Sequence of chain 1.A:
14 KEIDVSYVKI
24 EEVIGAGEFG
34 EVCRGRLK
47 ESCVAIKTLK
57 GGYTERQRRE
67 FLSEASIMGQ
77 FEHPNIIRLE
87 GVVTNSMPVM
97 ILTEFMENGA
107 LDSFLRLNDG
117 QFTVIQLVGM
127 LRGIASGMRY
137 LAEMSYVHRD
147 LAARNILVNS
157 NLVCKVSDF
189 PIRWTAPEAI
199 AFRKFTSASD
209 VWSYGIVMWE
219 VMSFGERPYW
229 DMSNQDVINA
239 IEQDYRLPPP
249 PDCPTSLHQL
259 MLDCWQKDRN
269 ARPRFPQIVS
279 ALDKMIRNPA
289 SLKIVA

Binding-site contacts:
Ligand atom N4 contacts residue ARG150 of chain 1.A at 2.9 Å (salt-bridge).
Ligand atom C10 contacts residue LEU153 of chain 1.A at 3.4 Å (hydrophobic).
Ligand atom C14 contacts residue GLU70 of chain 1.A at 3.4 Å.
Ligand atom N1 contacts residue THR99 of chain 1.A at 3.4 Å (h-bond).
Ligand atom C27 contacts residue SER163 of chain 1.A at 3.0 Å.
Ligand atom O5 contacts residue MET102 of chain 1.A at 2.7 Å (h-bond).
Ligand atom C25 contacts residue ILE27 of chain 1.A at 3.7 Å (hydrophobic).
Ligand atom C18 contacts residue VAL35 of chain 1.A at 3.8 Å (hydrophobic).
Ligand atom O5 contacts residue GLU100 of chain 1.A at 3.8 Å.
Ligand atom C28 contacts residue ARG150 of chain 1.A at 3.5 Å.
Ligand atom C8 contacts residue ALA51 of chain 1.A at 3.4 Å (hydrophobic).
Ligand atom C26 contacts residue ALA29 of chain 1.A at 3.4 Å (hydrophobic).
Ligand atom C15 contacts residue ASP164 of chain 1.A at 3.6 Å.
Ligand atom C3 contacts residue PHE101 of chain 1.A at 3.8 Å (hydrophobic).
Ligand atom C14 contacts residue LYS53 of chain 1.A at 3.6 Å.
Ligand atom C4 contacts residue ILE27 of chain 1.A at 3.7 Å (hydrophobic).
Ligand atom C6 contacts residue LEU153 of chain 1.A at 3.6 Å (hydrophobic).
Ligand atom C9 contacts residue LEU153 of chain 1.A at 3.6 Å (hydrophobic).
Ligand atom C3 contacts residue MET102 of chain 1.A at 3.6 Å (hydrophobic).
Ligand atom C8 contacts residue GLU100 of chain 1.A at 3.7 Å.
Ligand atom O5 contacts residue ALA51 of chain 1.A at 3.7 Å.
Ligand atom C6 contacts residue ILE27 of chain 1.A at 3.7 Å (hydrophobic).
Ligand atom C5 contacts residue ILE27 of chain 1.A at 3.5 Å (hydrophobic).
Ligand atom C4 contacts residue PHE101 of chain 1.A at 3.7 Å (hydrophobic).
Ligand atom O4 contacts residue GLY28 of chain 1.A at 3.6 Å.
Ligand atom O5 contacts residue PHE101 of chain 1.A at 3.4 Å.
Ligand atom N1 contacts residue ALA51 of chain 1.A at 3.2 Å.
Ligand atom C8 contacts residue MET102 of chain 1.A at 3.7 Å (hydrophobic).
Ligand atom C15 contacts residue LYS53 of chain 1.A at 3.2 Å.
Ligand atom C11 contacts residue LEU153 of chain 1.A at 3.8 Å (hydrophobic).
Ligand atom C28 contacts residue ALA106 of chain 1.A at 3.7 Å (hydrophobic).
Ligand atom C20 contacts residue ILE27 of chain 1.A at 3.8 Å (hydrophobic).
Ligand atom C7 contacts residue LEU153 of chain 1.A at 3.5 Å (hydrophobic).
Ligand atom N1 contacts residue GLU100 of chain 1.A at 2.9 Å (salt-bridge).
Ligand atom C9 contacts residue THR99 of chain 1.A at 3.2 Å.
Ligand atom C9 contacts residue ALA51 of chain 1.A at 3.7 Å (hydrophobic).
Ligand atom C4 contacts residue MET102 of chain 1.A at 3.4 Å (hydrophobic).
Ligand atom C3 contacts residue GLY105 of chain 1.A at 3.5 Å.
Ligand atom C2 contacts residue GLY105 of chain 1.A at 3.6 Å.
Ligand atom O6 contacts residue LEU153 of chain 1.A at 3.6 Å.

The small molecule below binds the protein below.
Small molecule (SMILES): CN[C@@H]1C[C@H]2O[C@@](C)([C@@H]1OC)n1c3ccccc3c3c4c(c5c6ccccc6n2c5c31)C(=O)NC4